A protein and the small-molecule ligand that binds it are described below.
Small molecule (SMILES): Nc1ncnc2c1ncn2[C@H]1C[C@H](O)[C@@H](COP(=O)(O)O)O1

Binding-site contacts:
Ligand atom C6 contacts residue SER413 of chain 1.CA at 4.4 Å.
Ligand atom N6 contacts residue GLY420 of chain 1.CA at 3.6 Å.
Ligand atom N6 contacts residue SER413 of chain 1.CA at 3.6 Å.
Ligand atom C4 contacts residue PRO202 of chain 1.CA at 4.0 Å (hydrophobic).
Ligand atom C6 contacts residue GLY420 of chain 1.CA at 4.3 Å.
Ligand atom C5' contacts residue PRO202 of chain 1.CA at 4.2 Å (hydrophobic).
Ligand atom C2' contacts residue HIS411 of chain 1.CA at 4.3 Å.
Ligand atom C2 contacts residue GLY420 of chain 1.CA at 3.8 Å.
Ligand atom N9 contacts residue PRO202 of chain 1.CA at 4.3 Å.
Ligand atom O3' contacts residue HIS409 of chain 1.OA at 4.4 Å.
Ligand atom C2 contacts residue PRO412 of chain 1.CA at 4.2 Å (hydrophobic).
Ligand atom O1P contacts residue PRO202 of chain 1.CA at 4.1 Å.
Ligand atom N1 contacts residue PRO202 of chain 1.CA at 4.0 Å.
Ligand atom C5 contacts residue PRO202 of chain 1.CA at 3.9 Å (hydrophobic).
Ligand atom P contacts residue PRO202 of chain 1.CA at 4.4 Å.
Ligand atom O3P contacts residue PRO202 of chain 1.CA at 4.1 Å.
Ligand atom N7 contacts residue HIS411 of chain 1.CA at 3.7 Å.
Ligand atom N1 contacts residue PRO412 of chain 1.CA at 3.7 Å.
Ligand atom N6 contacts residue VAL201 of chain 1.CA at 4.5 Å.
Ligand atom N6 contacts residue PRO412 of chain 1.CA at 3.6 Å.
Ligand atom C6 contacts residue PRO202 of chain 1.CA at 4.0 Å (hydrophobic).
Ligand atom N7 contacts residue SER413 of chain 1.CA at 4.3 Å.
Ligand atom C6 contacts residue PRO412 of chain 1.CA at 3.6 Å (hydrophobic).
Ligand atom N9 contacts residue HIS411 of chain 1.CA at 4.5 Å.
Ligand atom N9 contacts residue PRO412 of chain 1.CA at 4.4 Å.
Ligand atom O4' contacts residue PRO202 of chain 1.CA at 4.4 Å.
Ligand atom O5' contacts residue PRO202 of chain 1.CA at 4.1 Å.
Ligand atom C6 contacts residue VAL201 of chain 1.CA at 4.5 Å (hydrophobic).
Ligand atom C2 contacts residue PRO202 of chain 1.CA at 4.0 Å (hydrophobic).
Ligand atom C4 contacts residue PRO412 of chain 1.CA at 4.1 Å (hydrophobic).
Ligand atom C5 contacts residue PRO412 of chain 1.CA at 4.1 Å (hydrophobic).
Ligand atom N1 contacts residue VAL201 of chain 1.CA at 4.0 Å.
Ligand atom N7 contacts residue PRO202 of chain 1.CA at 4.2 Å.
Ligand atom N3 contacts residue PRO202 of chain 1.CA at 4.2 Å.
Ligand atom N3 contacts residue PRO412 of chain 1.CA at 4.0 Å.
Ligand atom N1 contacts residue GLY420 of chain 1.CA at 3.2 Å (h-bond).
Ligand atom C8 contacts residue HIS411 of chain 1.CA at 3.4 Å.
Ligand atom C8 contacts residue PRO202 of chain 1.CA at 4.4 Å (hydrophobic).

Sequence of chain 1.OA:
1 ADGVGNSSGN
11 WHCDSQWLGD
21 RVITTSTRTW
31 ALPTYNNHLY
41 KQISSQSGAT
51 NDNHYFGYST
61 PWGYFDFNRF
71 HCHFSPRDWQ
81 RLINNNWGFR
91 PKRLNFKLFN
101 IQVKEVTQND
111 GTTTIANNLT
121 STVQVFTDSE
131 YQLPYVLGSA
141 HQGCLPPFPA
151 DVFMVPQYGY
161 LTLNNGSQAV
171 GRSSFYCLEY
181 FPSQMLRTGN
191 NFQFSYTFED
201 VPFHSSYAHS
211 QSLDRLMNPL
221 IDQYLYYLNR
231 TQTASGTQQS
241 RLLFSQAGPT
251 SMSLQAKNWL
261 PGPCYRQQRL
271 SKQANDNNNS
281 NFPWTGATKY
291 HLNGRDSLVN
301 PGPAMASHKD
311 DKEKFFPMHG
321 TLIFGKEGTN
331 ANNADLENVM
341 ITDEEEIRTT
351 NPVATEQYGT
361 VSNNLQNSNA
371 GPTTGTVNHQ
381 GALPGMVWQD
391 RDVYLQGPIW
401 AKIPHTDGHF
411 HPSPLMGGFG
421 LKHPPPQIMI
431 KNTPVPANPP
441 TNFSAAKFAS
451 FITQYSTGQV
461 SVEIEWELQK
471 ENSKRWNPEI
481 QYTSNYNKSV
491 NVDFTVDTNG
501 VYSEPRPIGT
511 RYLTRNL

Sequence of chain 1.CA:
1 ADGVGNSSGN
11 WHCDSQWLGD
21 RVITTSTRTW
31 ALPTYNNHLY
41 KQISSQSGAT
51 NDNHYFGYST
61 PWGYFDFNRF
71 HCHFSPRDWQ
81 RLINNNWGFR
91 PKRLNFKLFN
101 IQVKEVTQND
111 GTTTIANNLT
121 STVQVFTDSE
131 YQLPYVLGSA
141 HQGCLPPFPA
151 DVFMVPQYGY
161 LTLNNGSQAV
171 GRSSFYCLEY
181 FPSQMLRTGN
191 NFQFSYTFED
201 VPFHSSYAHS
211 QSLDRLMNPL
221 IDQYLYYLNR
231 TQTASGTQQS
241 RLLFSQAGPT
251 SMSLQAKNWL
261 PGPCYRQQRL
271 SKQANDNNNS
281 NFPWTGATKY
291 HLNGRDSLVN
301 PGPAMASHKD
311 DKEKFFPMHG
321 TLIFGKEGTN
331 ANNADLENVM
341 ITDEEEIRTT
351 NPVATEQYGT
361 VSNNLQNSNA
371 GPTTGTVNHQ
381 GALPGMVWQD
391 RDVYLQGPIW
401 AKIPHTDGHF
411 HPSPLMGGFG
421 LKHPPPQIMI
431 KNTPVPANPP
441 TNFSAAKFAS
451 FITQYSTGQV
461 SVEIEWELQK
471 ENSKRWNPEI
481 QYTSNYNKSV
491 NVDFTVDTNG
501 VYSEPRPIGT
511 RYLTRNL